A small-molecule ligand and the protein it binds are described below.
Small molecule (SMILES): CC(=O)N[C@H]1[C@H](O[C@H]2[C@H](O)[C@@H](NC(C)=O)CO[C@@H]2CO)O[C@H](CO)[C@@H](O)[C@@H]1O

Binding-site contacts:
Ligand atom C7 contacts residue ASN144 of chain 1.K at 3.4 Å.
Ligand atom C1 contacts residue ASN165 of chain 1.K at 1.4 Å.
Ligand atom C3 contacts residue ASN165 of chain 1.K at 3.8 Å.
Ligand atom C1 contacts residue THR143 of chain 1.K at 4.1 Å.
Ligand atom C7 contacts residue THR143 of chain 1.K at 4.1 Å.
Ligand atom C5 contacts residue ASN165 of chain 1.K at 3.6 Å.
Ligand atom N2 contacts residue ASN165 of chain 1.K at 2.8 Å (h-bond).
Ligand atom O7 contacts residue THR143 of chain 1.K at 3.9 Å.
Ligand atom O7 contacts residue ASN144 of chain 1.K at 2.7 Å (h-bond).
Ligand atom O7 contacts residue MET140 of chain 1.K at 3.9 Å.
Ligand atom C2 contacts residue THR143 of chain 1.K at 4.3 Å.
Ligand atom O5 contacts residue ASN165 of chain 1.K at 2.4 Å (h-bond).
Ligand atom C8 contacts residue ASN144 of chain 1.K at 4.0 Å.
Ligand atom N2 contacts residue THR143 of chain 1.K at 3.4 Å (h-bond).
Ligand atom N2 contacts residue ASN144 of chain 1.K at 4.1 Å.
Ligand atom C7 contacts residue ASN165 of chain 1.K at 3.9 Å.
Ligand atom C4 contacts residue ASN165 of chain 1.K at 4.2 Å.
Ligand atom C2 contacts residue ASN165 of chain 1.K at 2.4 Å.

Sequence of chain 1.K:
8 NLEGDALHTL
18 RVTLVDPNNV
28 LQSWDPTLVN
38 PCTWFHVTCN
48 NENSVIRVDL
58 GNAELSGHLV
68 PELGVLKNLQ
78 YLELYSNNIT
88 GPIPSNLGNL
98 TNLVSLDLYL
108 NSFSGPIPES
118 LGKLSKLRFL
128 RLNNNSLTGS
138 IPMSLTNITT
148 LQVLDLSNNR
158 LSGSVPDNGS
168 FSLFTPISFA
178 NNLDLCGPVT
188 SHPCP